Sequence of chain 1.D:
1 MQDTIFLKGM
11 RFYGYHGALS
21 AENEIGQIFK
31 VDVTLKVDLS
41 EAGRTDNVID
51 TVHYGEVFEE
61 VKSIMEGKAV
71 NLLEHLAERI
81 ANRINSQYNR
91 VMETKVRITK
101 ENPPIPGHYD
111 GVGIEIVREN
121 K

The small molecule below binds the protein below.
Small molecule (SMILES): Nc1nc2ncc([C@H](O)[C@H](O)CO)nc2c(=O)[nH]1

Binding-site contacts:
Ligand atom N6 contacts residue HIS53 of chain 1.D at 3.1 Å (h-bond).
Ligand atom O22 contacts residue GLU22 of chain 1.C at 3.7 Å.
Ligand atom C5 contacts residue VAL52 of chain 1.D at 4.0 Å (hydrophobic).
Ligand atom C7 contacts residue HIS53 of chain 1.D at 3.2 Å.
Ligand atom C3 contacts residue GLU74 of chain 1.C at 3.6 Å.
Ligand atom C26 contacts residue GLU22 of chain 1.C at 3.3 Å.
Ligand atom C1 contacts residue GLU74 of chain 1.C at 3.4 Å.
Ligand atom C28 contacts residue PRO104 of chain 1.C at 3.5 Å (hydrophobic).
Ligand atom C3 contacts residue THR51 of chain 1.D at 3.5 Å.
Ligand atom C28 contacts residue GLU22 of chain 1.C at 3.1 Å.
Ligand atom N9 contacts residue LEU72 of chain 1.C at 3.5 Å.
Ligand atom N13 contacts residue THR51 of chain 1.D at 3.0 Å (h-bond).
Ligand atom N13 contacts residue LEU39 of chain 1.D at 3.9 Å.
Ligand atom C26 contacts residue TYR54 of chain 1.D at 3.5 Å (hydrophobic).
Ligand atom O11 contacts residue LEU72 of chain 1.C at 3.0 Å.
Ligand atom N13 contacts residue ILE5 of chain 1.D at 3.2 Å.
Ligand atom N4 contacts residue TYR54 of chain 1.D at 3.6 Å.
Ligand atom O24 contacts residue GLU22 of chain 1.C at 3.3 Å (salt-bridge).
Ligand atom C26 contacts residue ALA18 of chain 1.C at 3.9 Å (hydrophobic).
Ligand atom O22 contacts residue TYR54 of chain 1.D at 2.4 Å (h-bond).
Ligand atom O24 contacts residue HIS53 of chain 1.D at 3.9 Å.
Ligand atom O11 contacts residue LEU73 of chain 1.C at 3.1 Å (h-bond).
Ligand atom C16 contacts residue GLU22 of chain 1.C at 4.0 Å.
Ligand atom C16 contacts residue ALA18 of chain 1.C at 3.5 Å (hydrophobic).
Ligand atom N13 contacts residue GLU74 of chain 1.C at 3.7 Å.
Ligand atom O21 contacts residue GLU22 of chain 1.C at 4.0 Å.
Ligand atom C3 contacts residue VAL52 of chain 1.D at 3.3 Å (hydrophobic).
Ligand atom C26 contacts residue LYS100 of chain 1.C at 3.7 Å.
Ligand atom O21 contacts residue ASN71 of chain 1.C at 2.7 Å (h-bond).
Ligand atom O22 contacts residue LYS100 of chain 1.C at 2.7 Å (salt-bridge).
Ligand atom C7 contacts residue TYR54 of chain 1.D at 3.4 Å (hydrophobic).
Ligand atom C28 contacts residue TYR54 of chain 1.D at 3.3 Å (hydrophobic).
Ligand atom N6 contacts residue TYR54 of chain 1.D at 3.1 Å.
Ligand atom N4 contacts residue VAL52 of chain 1.D at 2.8 Å (h-bond).
Ligand atom O11 contacts residue GLU74 of chain 1.C at 2.9 Å (salt-bridge).
Ligand atom N2 contacts residue GLU74 of chain 1.C at 2.6 Å (salt-bridge).
Ligand atom C5 contacts residue TYR54 of chain 1.D at 3.5 Å (hydrophobic).
Ligand atom O21 contacts residue ALA18 of chain 1.C at 2.8 Å (h-bond).
Ligand atom O21 contacts residue GLY17 of chain 1.C at 3.4 Å.
Ligand atom N13 contacts residue VAL52 of chain 1.D at 3.0 Å (h-bond).

Sequence of chain 1.C:
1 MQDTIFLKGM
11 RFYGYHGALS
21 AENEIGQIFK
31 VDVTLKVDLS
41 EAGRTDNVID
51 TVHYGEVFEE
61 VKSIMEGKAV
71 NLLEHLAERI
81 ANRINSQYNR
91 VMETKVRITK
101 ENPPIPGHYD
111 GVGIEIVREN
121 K